Binding-site contacts:
Ligand atom O5P contacts residue TYR113 of chain 1.A at 3.6 Å.
Ligand atom O4' contacts residue ASP83 of chain 1.A at 3.9 Å.
Ligand atom O5P contacts residue CO1 of chain 1.B at 2.3 Å.
Ligand atom C5 contacts residue TYR113 of chain 1.A at 4.0 Å (hydrophobic).
Ligand atom O4P contacts residue CO1 of chain 1.B at 3.5 Å.
Ligand atom C5' contacts residue ARG87 of chain 1.A at 3.9 Å.
Ligand atom P2 contacts residue ARG35 of chain 1.A at 3.5 Å.
Ligand atom C2 contacts residue TYR115 of chain 1.A at 3.8 Å (hydrophobic).
Ligand atom O1P contacts residue TYR85 of chain 1.A at 3.8 Å.
Ligand atom C4' contacts residue ARG87 of chain 1.A at 3.7 Å.
Ligand atom O5' contacts residue ARG87 of chain 1.A at 3.0 Å (salt-bridge).
Ligand atom C4 contacts residue LEU89 of chain 1.A at 3.7 Å (hydrophobic).
Ligand atom O4 contacts residue LEU89 of chain 1.A at 3.6 Å.
Ligand atom O2P contacts residue TYR85 of chain 1.A at 2.7 Å (h-bond).
Ligand atom P1 contacts residue TYR85 of chain 1.A at 3.6 Å.
Ligand atom C5M contacts residue ARG35 of chain 1.A at 3.8 Å.
Ligand atom O5P contacts residue ASP40 of chain 1.A at 3.4 Å (salt-bridge).
Ligand atom C2' contacts residue TYR113 of chain 1.A at 3.9 Å (hydrophobic).
Ligand atom P2 contacts residue ARG87 of chain 1.A at 3.9 Å.
Ligand atom O5P contacts residue ARG35 of chain 1.A at 2.6 Å (salt-bridge).
Ligand atom C1' contacts residue ARG87 of chain 1.A at 3.9 Å.
Ligand atom O3' contacts residue LYS84 of chain 1.A at 3.2 Å (salt-bridge).
Ligand atom C4 contacts residue TYR115 of chain 1.A at 3.6 Å (hydrophobic).
Ligand atom O6P contacts residue ARG35 of chain 1.A at 3.0 Å (salt-bridge).
Ligand atom C6 contacts residue ARG87 of chain 1.A at 4.0 Å.
Ligand atom P1 contacts residue LYS84 of chain 1.A at 3.5 Å.
Ligand atom N3 contacts residue TYR115 of chain 1.A at 3.5 Å.
Ligand atom O5' contacts residue ARG35 of chain 1.A at 3.6 Å.
Ligand atom O6P contacts residue CO1 of chain 1.B at 4.0 Å.
Ligand atom N1 contacts residue ASP83 of chain 1.A at 3.9 Å.
Ligand atom O1P contacts residue LYS84 of chain 1.A at 2.6 Å (salt-bridge).
Ligand atom C2 contacts residue ASP83 of chain 1.A at 3.7 Å.
Ligand atom C2' contacts residue TYR115 of chain 1.A at 4.0 Å (hydrophobic).
Ligand atom O6P contacts residue ARG87 of chain 1.A at 2.8 Å (salt-bridge).
Ligand atom P2 contacts residue CO1 of chain 1.B at 3.3 Å.
Ligand atom O4' contacts residue ARG87 of chain 1.A at 2.8 Å (salt-bridge).
Ligand atom C5' contacts residue TYR113 of chain 1.A at 3.4 Å (hydrophobic).
Ligand atom O4 contacts residue TYR115 of chain 1.A at 3.5 Å.
Ligand atom O2 contacts residue ASP83 of chain 1.A at 3.5 Å.
Ligand atom C5M contacts residue TYR113 of chain 1.A at 3.8 Å (hydrophobic).

Sequence of chain 1.A:
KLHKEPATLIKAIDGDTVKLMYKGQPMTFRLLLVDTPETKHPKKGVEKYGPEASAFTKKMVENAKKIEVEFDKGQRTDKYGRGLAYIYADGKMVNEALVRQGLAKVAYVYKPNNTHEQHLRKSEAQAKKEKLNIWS

This protein binds this small molecule.
Small molecule (SMILES): Cc1cn([C@H]2C[C@H](OP(=O)(O)O)[C@@H](COP(=O)(O)O)O2)c(=O)[nH]c1=O